Sequence of chain 1.C:
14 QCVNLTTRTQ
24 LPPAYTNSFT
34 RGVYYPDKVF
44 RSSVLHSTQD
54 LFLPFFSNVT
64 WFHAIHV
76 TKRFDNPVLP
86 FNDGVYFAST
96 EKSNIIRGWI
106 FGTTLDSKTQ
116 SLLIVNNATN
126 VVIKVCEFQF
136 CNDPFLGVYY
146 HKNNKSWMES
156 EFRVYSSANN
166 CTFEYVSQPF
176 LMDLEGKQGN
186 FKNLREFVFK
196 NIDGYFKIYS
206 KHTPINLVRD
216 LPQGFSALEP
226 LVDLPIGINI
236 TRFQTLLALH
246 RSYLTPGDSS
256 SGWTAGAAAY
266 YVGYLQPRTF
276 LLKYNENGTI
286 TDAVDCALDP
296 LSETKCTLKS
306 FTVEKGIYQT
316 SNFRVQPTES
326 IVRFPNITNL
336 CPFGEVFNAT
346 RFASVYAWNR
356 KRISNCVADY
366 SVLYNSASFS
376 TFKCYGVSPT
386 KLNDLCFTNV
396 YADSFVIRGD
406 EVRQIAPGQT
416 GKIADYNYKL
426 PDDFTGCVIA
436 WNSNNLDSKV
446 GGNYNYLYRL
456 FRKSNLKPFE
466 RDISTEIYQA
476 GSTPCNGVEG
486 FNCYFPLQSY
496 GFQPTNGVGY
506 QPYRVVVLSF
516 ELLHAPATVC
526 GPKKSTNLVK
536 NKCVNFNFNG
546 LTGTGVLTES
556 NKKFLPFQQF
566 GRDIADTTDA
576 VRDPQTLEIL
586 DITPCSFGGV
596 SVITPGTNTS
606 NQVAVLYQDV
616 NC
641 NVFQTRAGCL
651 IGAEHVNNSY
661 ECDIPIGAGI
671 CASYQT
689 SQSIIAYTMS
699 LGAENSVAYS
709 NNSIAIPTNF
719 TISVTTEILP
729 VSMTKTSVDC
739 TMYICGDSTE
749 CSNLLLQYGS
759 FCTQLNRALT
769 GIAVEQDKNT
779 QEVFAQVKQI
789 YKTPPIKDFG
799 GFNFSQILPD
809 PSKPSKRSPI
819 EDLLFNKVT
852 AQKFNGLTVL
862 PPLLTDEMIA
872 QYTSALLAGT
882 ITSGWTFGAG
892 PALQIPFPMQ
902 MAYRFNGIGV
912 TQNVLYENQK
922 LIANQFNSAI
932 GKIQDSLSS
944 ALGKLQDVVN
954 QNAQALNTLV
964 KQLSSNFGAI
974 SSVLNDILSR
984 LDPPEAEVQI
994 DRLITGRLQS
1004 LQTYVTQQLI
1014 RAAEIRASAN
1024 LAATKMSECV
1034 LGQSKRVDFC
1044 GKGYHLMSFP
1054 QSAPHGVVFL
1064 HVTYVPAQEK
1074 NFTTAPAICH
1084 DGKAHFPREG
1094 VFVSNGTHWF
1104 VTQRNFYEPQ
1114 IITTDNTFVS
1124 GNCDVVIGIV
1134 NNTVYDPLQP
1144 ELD

Binding-site contacts:
Ligand atom O5 contacts residue ASN616 of chain 1.C at 2.4 Å (h-bond).
Ligand atom C2 contacts residue ASN616 of chain 1.C at 2.5 Å.
Ligand atom N2 contacts residue ASN616 of chain 1.C at 2.9 Å (h-bond).
Ligand atom O7 contacts residue ASN616 of chain 1.C at 4.0 Å.
Ligand atom C5 contacts residue ASN616 of chain 1.C at 3.7 Å.
Ligand atom C1 contacts residue ASN616 of chain 1.C at 1.4 Å.
Ligand atom C7 contacts residue ASN616 of chain 1.C at 3.7 Å.
Ligand atom C4 contacts residue ASN616 of chain 1.C at 4.2 Å.
Ligand atom C3 contacts residue ASN616 of chain 1.C at 3.8 Å.
Ligand atom C8 contacts residue ASN616 of chain 1.C at 4.3 Å.

This protein binds this small molecule.
Small molecule (SMILES): CC(=O)N[C@@H]1[C@@H](O)[C@H](O)[C@@H](CO)O[C@H]1O